Sequence of chain 1.B:
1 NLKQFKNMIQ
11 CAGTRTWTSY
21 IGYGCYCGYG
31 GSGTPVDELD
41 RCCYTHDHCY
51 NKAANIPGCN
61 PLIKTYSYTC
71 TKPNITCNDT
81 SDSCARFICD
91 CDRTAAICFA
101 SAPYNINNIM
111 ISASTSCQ

Binding-site contacts:
Ligand atom O4 contacts residue TYR29 of chain 1.B at 3.5 Å (h-bond).
Ligand atom O2 contacts residue TYR29 of chain 1.A at 2.7 Å (h-bond).
Ligand atom O6 contacts residue TYR29 of chain 1.A at 3.8 Å.
Ligand atom O1 contacts residue GLY30 of chain 1.B at 3.1 Å (h-bond).
Ligand atom C2 contacts residue TYR29 of chain 1.A at 3.4 Å (hydrophobic).
Ligand atom O6 contacts residue TYR29 of chain 1.B at 2.6 Å (h-bond).
Ligand atom O2 contacts residue ASP47 of chain 1.B at 3.2 Å (salt-bridge).
Ligand atom O4 contacts residue ASP47 of chain 1.A at 2.5 Å (salt-bridge).
Ligand atom O6 contacts residue ASP47 of chain 1.A at 3.0 Å (salt-bridge).
Ligand atom C6 contacts residue GLY30 of chain 1.A at 2.7 Å.
Ligand atom C6 contacts residue TYR29 of chain 1.A at 3.7 Å (hydrophobic).
Ligand atom C6 contacts residue TYR29 of chain 1.B at 3.2 Å (hydrophobic).
Ligand atom O5 contacts residue GLY30 of chain 1.B at 3.7 Å.
Ligand atom C4 contacts residue TYR29 of chain 1.B at 3.8 Å (hydrophobic).
Ligand atom O6 contacts residue MAN1 of chain 1.H at 3.4 Å (h-bond).
Ligand atom C1 contacts residue ASP47 of chain 1.B at 3.0 Å.
Ligand atom C2 contacts residue ASP47 of chain 1.B at 2.6 Å.
Ligand atom O3 contacts residue ASN51 of chain 1.B at 3.8 Å.
Ligand atom C3 contacts residue ASN51 of chain 1.A at 3.9 Å.
Ligand atom O1 contacts residue ASP47 of chain 1.B at 2.5 Å (salt-bridge).
Ligand atom O6 contacts residue GLY28 of chain 1.A at 3.6 Å.
Ligand atom O1 contacts residue TYR29 of chain 1.B at 3.9 Å.
Ligand atom C1 contacts residue GLY30 of chain 1.B at 2.9 Å.
Ligand atom O4 contacts residue ASN51 of chain 1.A at 4.0 Å.
Ligand atom O6 contacts residue NA1 of chain 1.C at 3.1 Å (h-bond).
Ligand atom C3 contacts residue ASP47 of chain 1.B at 3.9 Å.
Ligand atom C5 contacts residue GLY30 of chain 1.A at 4.0 Å.
Ligand atom O6 contacts residue GLY30 of chain 1.A at 3.0 Å (h-bond).
Ligand atom C5 contacts residue TYR29 of chain 1.B at 3.0 Å (hydrophobic).
Ligand atom O5 contacts residue TYR29 of chain 1.B at 3.4 Å.
Ligand atom C6 contacts residue ASP47 of chain 1.A at 3.7 Å.
Ligand atom O5 contacts residue TYR29 of chain 1.A at 3.2 Å.
Ligand atom O1 contacts residue NA1 of chain 1.I at 3.3 Å (h-bond).
Ligand atom C5 contacts residue ASP47 of chain 1.A at 3.8 Å.
Ligand atom C1 contacts residue TYR29 of chain 1.A at 3.1 Å (hydrophobic).
Ligand atom C4 contacts residue ASP47 of chain 1.A at 3.5 Å.
Ligand atom O1 contacts residue TYR29 of chain 1.A at 2.4 Å (h-bond).
Ligand atom C2 contacts residue GLY30 of chain 1.B at 3.6 Å.
Ligand atom C4 contacts residue GLY30 of chain 1.A at 3.6 Å.
Ligand atom C3 contacts residue GLY30 of chain 1.B at 3.7 Å.

Sequence of chain 1.A:
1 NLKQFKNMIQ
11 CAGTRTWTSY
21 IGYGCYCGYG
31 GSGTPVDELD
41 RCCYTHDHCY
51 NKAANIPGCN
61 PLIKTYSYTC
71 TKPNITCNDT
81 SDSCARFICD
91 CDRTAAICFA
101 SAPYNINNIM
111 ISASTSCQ

This small molecule binds to this protein.
Small molecule (SMILES): OC[C@H]1O[C@H](O)[C@@H](O)[C@@H](O)[C@@H]1O